Binding-site contacts:
Ligand atom O2 contacts residue TYR262 of chain 1.A at 3.3 Å.
Ligand atom O1B contacts residue SER171 of chain 1.A at 2.9 Å (h-bond).
Ligand atom O2G contacts residue GLY180 of chain 1.A at 3.6 Å.
Ligand atom O2A contacts residue ASP183 of chain 1.A at 3.3 Å (salt-bridge).
Ligand atom O1B contacts residue GLY170 of chain 1.A at 3.3 Å.
Ligand atom N1 contacts residue ASP267 of chain 1.A at 3.4 Å (salt-bridge).
Ligand atom O4 contacts residue ASP267 of chain 1.A at 3.6 Å.
Ligand atom O3G contacts residue GLY180 of chain 1.A at 3.0 Å (h-bond).
Ligand atom O3G contacts residue MN1 of chain 1.F at 3.5 Å.
Ligand atom O3G contacts residue SER179 of chain 1.A at 3.6 Å.
Ligand atom O3' contacts residue GLY265 of chain 1.A at 3.6 Å.
Ligand atom O2A contacts residue MN1 of chain 1.F at 1.9 Å.
Ligand atom C3' contacts residue ASP267 of chain 1.A at 3.2 Å.
Ligand atom O2 contacts residue ASN270 of chain 1.A at 3.0 Å (h-bond).
Ligand atom O2A contacts residue MN1 of chain 1.E at 2.5 Å.
Ligand atom C4 contacts residue ASP267 of chain 1.A at 3.0 Å.
Ligand atom O2 contacts residue ASP267 of chain 1.A at 3.3 Å (salt-bridge).
Ligand atom O3' contacts residue ASP267 of chain 1.A at 3.5 Å (salt-bridge).
Ligand atom O3G contacts residue SER171 of chain 1.A at 2.3 Å (h-bond).
Ligand atom O4' contacts residue PHE263 of chain 1.A at 3.6 Å.
Ligand atom O2A contacts residue ASP181 of chain 1.A at 3.2 Å (salt-bridge).
Ligand atom C2' contacts residue TYR262 of chain 1.A at 3.0 Å (hydrophobic).
Ligand atom PA contacts residue MN1 of chain 1.E at 3.4 Å.
Ligand atom O1B contacts residue MN1 of chain 1.F at 2.3 Å.
Ligand atom PG contacts residue SER171 of chain 1.A at 3.6 Å.
Ligand atom C1' contacts residue TYR262 of chain 1.A at 3.3 Å (hydrophobic).
Ligand atom C2 contacts residue TYR262 of chain 1.A at 3.4 Å (hydrophobic).
Ligand atom O1G contacts residue MN1 of chain 1.F at 2.6 Å.
Ligand atom C2' contacts residue ASN270 of chain 1.A at 3.4 Å.
Ligand atom O1A contacts residue MN1 of chain 1.E at 3.6 Å.
Ligand atom PA contacts residue MN1 of chain 1.F at 3.2 Å.
Ligand atom C2 contacts residue ASP267 of chain 1.A at 2.9 Å.
Ligand atom C5 contacts residue ASP267 of chain 1.A at 3.6 Å.
Ligand atom PB contacts residue MN1 of chain 1.F at 3.3 Å.
Ligand atom O2B contacts residue ARG174 of chain 1.A at 3.0 Å (salt-bridge).
Ligand atom C5' contacts residue PHE263 of chain 1.A at 3.6 Å (hydrophobic).
Ligand atom O1G contacts residue ASP181 of chain 1.A at 3.1 Å (salt-bridge).
Ligand atom O1B contacts residue ASP183 of chain 1.A at 3.4 Å (salt-bridge).
Ligand atom N3 contacts residue ASP267 of chain 1.A at 2.6 Å (salt-bridge).
Ligand atom PG contacts residue MN1 of chain 1.F at 3.3 Å.

Sequence of chain 1.A:
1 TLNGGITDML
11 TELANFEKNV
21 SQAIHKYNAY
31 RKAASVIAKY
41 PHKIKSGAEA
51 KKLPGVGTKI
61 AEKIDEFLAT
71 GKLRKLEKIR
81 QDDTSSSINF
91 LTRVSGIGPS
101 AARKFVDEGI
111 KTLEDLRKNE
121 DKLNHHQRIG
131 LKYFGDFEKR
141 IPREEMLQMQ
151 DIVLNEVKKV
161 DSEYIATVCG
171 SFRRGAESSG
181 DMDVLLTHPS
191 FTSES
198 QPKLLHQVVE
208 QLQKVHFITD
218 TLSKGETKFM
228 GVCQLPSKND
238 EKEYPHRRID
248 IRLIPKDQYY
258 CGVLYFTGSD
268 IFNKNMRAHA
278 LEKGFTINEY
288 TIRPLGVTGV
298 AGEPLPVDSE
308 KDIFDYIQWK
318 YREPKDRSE

A small-molecule ligand and the protein it binds are described below.
Small molecule (SMILES): Cc1cn([C@H]2C[C@H](O)[C@@H](COP(=O)(O)NP(=O)(O)OP(=O)(O)O)O2)c(=O)[nH]c1=O